Binding-site contacts:
Ligand atom O6 contacts residue ARG43 of chain 4.A at 3.6 Å.
Ligand atom C3B contacts residue LEU48 of chain 4.A at 4.1 Å (hydrophobic).
Ligand atom O12 contacts residue ARG43 of chain 4.A at 3.7 Å.
Ligand atom P1 contacts residue TRP44 of chain 4.A at 4.1 Å.
Ligand atom P1 contacts residue ARG43 of chain 4.A at 4.0 Å.
Ligand atom P5 contacts residue LYS154 of chain 4.A at 3.9 Å.
Ligand atom O2 contacts residue ARG43 of chain 4.A at 3.2 Å (salt-bridge).
Ligand atom C1A contacts residue TRP44 of chain 4.A at 4.0 Å (hydrophobic).
Ligand atom O2C contacts residue TRP44 of chain 4.A at 3.4 Å.
Ligand atom O3C contacts residue ARG45 of chain 4.A at 4.0 Å.
Ligand atom C2A contacts residue PHE140 of chain 2.A at 4.1 Å (hydrophobic).
Ligand atom O1 contacts residue TRP44 of chain 4.A at 3.6 Å (h-bond).
Ligand atom P5 contacts residue LYS148 of chain 4.A at 3.7 Å.
Ligand atom O11 contacts residue ARG43 of chain 4.A at 3.4 Å (salt-bridge).
Ligand atom C5 contacts residue LYS154 of chain 4.A at 3.6 Å.
Ligand atom O1 contacts residue ARG43 of chain 4.A at 3.6 Å.
Ligand atom O6 contacts residue TRP44 of chain 4.A at 3.3 Å (h-bond).
Ligand atom O53 contacts residue ASP41 of chain 4.A at 3.8 Å.
Ligand atom O12 contacts residue ARG45 of chain 4.A at 2.9 Å (salt-bridge).
Ligand atom O53 contacts residue LYS148 of chain 4.A at 2.7 Å (salt-bridge).
Ligand atom O4 contacts residue LYS154 of chain 4.A at 3.0 Å (salt-bridge).
Ligand atom P4 contacts residue LYS154 of chain 4.A at 3.8 Å.
Ligand atom O12 contacts residue TRP44 of chain 4.A at 3.8 Å.
Ligand atom C4 contacts residue LYS154 of chain 4.A at 3.9 Å.
Ligand atom O52 contacts residue LYS154 of chain 4.A at 3.0 Å (salt-bridge).
Ligand atom O53 contacts residue ARG43 of chain 4.A at 4.0 Å.
Ligand atom O1B contacts residue ARG45 of chain 4.A at 3.3 Å.
Ligand atom O3C contacts residue TRP44 of chain 4.A at 4.1 Å.
Ligand atom C1B contacts residue LEU48 of chain 4.A at 4.0 Å (hydrophobic).
Ligand atom O1A contacts residue TRP44 of chain 4.A at 4.0 Å.
Ligand atom O5 contacts residue LYS154 of chain 4.A at 3.7 Å.
Ligand atom O53 contacts residue ILE42 of chain 4.A at 3.7 Å.
Ligand atom O51 contacts residue LYS153 of chain 4.A at 2.8 Å (salt-bridge).
Ligand atom O6 contacts residue LYS148 of chain 4.A at 3.9 Å.
Ligand atom O52 contacts residue LYS148 of chain 4.A at 3.8 Å.
Ligand atom O1B contacts residue LEU48 of chain 4.A at 3.7 Å.
Ligand atom P1 contacts residue ARG45 of chain 4.A at 4.0 Å.
Ligand atom O13 contacts residue TRP44 of chain 4.A at 3.3 Å.
Ligand atom O11 contacts residue ARG45 of chain 4.A at 3.5 Å (salt-bridge).
Ligand atom O43 contacts residue LYS154 of chain 4.A at 3.2 Å (salt-bridge).

This small molecule binds to this protein.
Small molecule (SMILES): CCCCCCCC(=O)OC[C@H](COP(=O)(O)O[C@@H]1[C@H](O)[C@H](O)[C@@H](OP(=O)(O)O)[C@H](OP(=O)(O)O)[C@H]1O)OC(=O)CCCCCCC

Sequence of chain 4.A:
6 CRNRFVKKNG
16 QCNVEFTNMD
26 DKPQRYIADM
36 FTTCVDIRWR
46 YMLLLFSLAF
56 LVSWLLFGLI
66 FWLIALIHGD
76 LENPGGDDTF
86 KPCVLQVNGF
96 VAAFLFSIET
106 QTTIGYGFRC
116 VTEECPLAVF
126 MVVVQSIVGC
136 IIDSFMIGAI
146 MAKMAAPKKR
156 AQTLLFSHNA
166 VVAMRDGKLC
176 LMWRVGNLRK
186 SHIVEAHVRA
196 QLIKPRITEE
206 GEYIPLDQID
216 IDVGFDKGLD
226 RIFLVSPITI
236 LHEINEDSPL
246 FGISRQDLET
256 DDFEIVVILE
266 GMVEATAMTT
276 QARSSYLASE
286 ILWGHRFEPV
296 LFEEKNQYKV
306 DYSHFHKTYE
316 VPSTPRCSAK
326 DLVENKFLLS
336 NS

Sequence of chain 2.A:
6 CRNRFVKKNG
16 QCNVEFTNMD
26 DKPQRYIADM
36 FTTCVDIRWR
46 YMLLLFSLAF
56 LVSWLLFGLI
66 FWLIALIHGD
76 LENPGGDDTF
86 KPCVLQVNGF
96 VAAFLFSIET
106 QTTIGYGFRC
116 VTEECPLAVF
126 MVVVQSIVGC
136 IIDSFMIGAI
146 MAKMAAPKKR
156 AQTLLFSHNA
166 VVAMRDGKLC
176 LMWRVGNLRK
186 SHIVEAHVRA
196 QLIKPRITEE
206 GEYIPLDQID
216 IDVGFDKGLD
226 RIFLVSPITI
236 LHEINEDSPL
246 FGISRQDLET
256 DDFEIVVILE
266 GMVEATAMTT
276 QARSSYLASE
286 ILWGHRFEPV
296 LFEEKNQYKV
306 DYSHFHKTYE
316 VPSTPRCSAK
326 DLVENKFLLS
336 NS